Sequence of chain 1.T:
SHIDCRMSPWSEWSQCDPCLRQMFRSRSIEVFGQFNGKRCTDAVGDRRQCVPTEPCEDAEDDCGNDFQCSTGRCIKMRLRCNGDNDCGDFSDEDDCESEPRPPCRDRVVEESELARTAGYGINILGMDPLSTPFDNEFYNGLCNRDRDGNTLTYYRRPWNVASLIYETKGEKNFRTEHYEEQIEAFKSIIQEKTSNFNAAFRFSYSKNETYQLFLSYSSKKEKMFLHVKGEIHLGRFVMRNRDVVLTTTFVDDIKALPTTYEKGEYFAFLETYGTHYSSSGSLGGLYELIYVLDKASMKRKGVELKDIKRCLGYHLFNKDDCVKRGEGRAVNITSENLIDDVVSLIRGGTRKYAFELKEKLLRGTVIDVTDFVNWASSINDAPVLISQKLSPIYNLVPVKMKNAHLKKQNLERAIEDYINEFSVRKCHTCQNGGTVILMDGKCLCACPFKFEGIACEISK

The protein below binds the small molecule below.
Small molecule (SMILES): OC[C@H]1O[C@@H](O)[C@@H](O)[C@@H](O)[C@@H]1O

Binding-site contacts:
Ligand atom C1 contacts residue TRP27 of chain 1.T at 1.5 Å (hydrophobic).
Ligand atom C3 contacts residue TRP27 of chain 1.T at 3.9 Å (hydrophobic).
Ligand atom C5 contacts residue TRP27 of chain 1.T at 3.8 Å (hydrophobic).
Ligand atom O2 contacts residue TRP27 of chain 1.T at 3.0 Å.
Ligand atom C1 contacts residue ARG42 of chain 1.T at 3.9 Å.
Ligand atom C6 contacts residue ARG42 of chain 1.T at 3.7 Å.
Ligand atom C4 contacts residue TRP27 of chain 1.T at 4.4 Å (hydrophobic).
Ligand atom O5 contacts residue TRP27 of chain 1.T at 2.5 Å.
Ligand atom C5 contacts residue ARG42 of chain 1.T at 3.8 Å.
Ligand atom O2 contacts residue PRO26 of chain 1.T at 3.7 Å.
Ligand atom C2 contacts residue TRP27 of chain 1.T at 2.5 Å (hydrophobic).
Ligand atom O5 contacts residue ARG42 of chain 1.T at 3.2 Å (salt-bridge).